Sequence of chain 1.B:
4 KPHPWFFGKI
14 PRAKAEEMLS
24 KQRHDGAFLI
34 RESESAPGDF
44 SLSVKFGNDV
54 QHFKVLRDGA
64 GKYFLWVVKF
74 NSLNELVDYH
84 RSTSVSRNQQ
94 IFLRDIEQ

Binding-site contacts:
Ligand atom CAO contacts residue TRP69 of chain 1.B at 3.8 Å (hydrophobic).
Ligand atom CAY contacts residue GLN54 of chain 1.B at 3.7 Å.
Ligand atom CBJ contacts residue PHE56 of chain 1.B at 3.8 Å (hydrophobic).
Ligand atom NAR contacts residue LEU68 of chain 1.B at 2.9 Å (h-bond).
Ligand atom OBH contacts residue SER36 of chain 1.B at 3.3 Å (h-bond).
Ligand atom OBH contacts residue ARG34 of chain 1.B at 2.7 Å (salt-bridge).
Ligand atom CBC contacts residue ARG15 of chain 1.B at 3.8 Å.
Ligand atom PBF contacts residue SER44 of chain 1.B at 3.5 Å.
Ligand atom OAS contacts residue PHE56 of chain 1.B at 3.4 Å.
Ligand atom OBH contacts residue GLU37 of chain 1.B at 2.9 Å (salt-bridge).
Ligand atom OBE contacts residue SER44 of chain 1.B at 3.0 Å (h-bond).
Ligand atom CAG contacts residue HIS55 of chain 1.B at 3.4 Å.
Ligand atom CAQ contacts residue LEU68 of chain 1.B at 3.7 Å (hydrophobic).
Ligand atom OBH contacts residue SER44 of chain 1.B at 2.8 Å (h-bond).
Ligand atom CAW contacts residue PHE56 of chain 1.B at 3.6 Å (hydrophobic).
Ligand atom PBF contacts residue SER38 of chain 1.B at 3.6 Å.
Ligand atom OAM contacts residue TRP69 of chain 1.B at 3.6 Å.
Ligand atom PBF contacts residue ARG34 of chain 1.B at 3.7 Å.
Ligand atom CBK contacts residue HIS55 of chain 1.B at 3.6 Å.
Ligand atom CAP contacts residue TRP69 of chain 1.B at 3.7 Å (hydrophobic).
Ligand atom CAA contacts residue ARG15 of chain 1.B at 3.7 Å.
Ligand atom CAC contacts residue ARG15 of chain 1.B at 3.7 Å.
Ligand atom OBG contacts residue SER38 of chain 1.B at 2.6 Å (h-bond).
Ligand atom OBI contacts residue ARG34 of chain 1.B at 2.7 Å (salt-bridge).
Ligand atom CAX contacts residue PHE56 of chain 1.B at 3.5 Å (hydrophobic).
Ligand atom OBG contacts residue GLU37 of chain 1.B at 3.6 Å.
Ligand atom OAS contacts residue LYS57 of chain 1.B at 2.8 Å (salt-bridge).
Ligand atom CAH contacts residue HIS55 of chain 1.B at 3.7 Å.
Ligand atom CAY contacts residue HIS55 of chain 1.B at 3.6 Å.
Ligand atom CBC contacts residue SER38 of chain 1.B at 3.6 Å.
Ligand atom NAJ contacts residue HIS55 of chain 1.B at 3.1 Å (h-bond).
Ligand atom OAD contacts residue ARG15 of chain 1.B at 2.8 Å (salt-bridge).
Ligand atom OBE contacts residue SER38 of chain 1.B at 3.7 Å.
Ligand atom NAR contacts residue LYS57 of chain 1.B at 2.8 Å (salt-bridge).
Ligand atom CAQ contacts residue LYS57 of chain 1.B at 3.6 Å.
Ligand atom OBI contacts residue ARG15 of chain 1.B at 2.8 Å (salt-bridge).
Ligand atom CBB contacts residue LYS57 of chain 1.B at 3.6 Å.
Ligand atom CAP contacts residue LEU68 of chain 1.B at 3.5 Å (hydrophobic).
Ligand atom CBJ contacts residue LYS57 of chain 1.B at 3.6 Å.
Ligand atom CBK contacts residue LYS57 of chain 1.B at 3.5 Å.

This small molecule binds to this protein.
Small molecule (SMILES): CNC(=O)[C@H]1[C@H](C(=O)N[C@H](C(=O)N[C@@H](CC(N)=O)C(N)=O)C(C)C)[C@H]1c1ccc(OP(=O)(O)O)cc1